Sequence of chain 1.A:
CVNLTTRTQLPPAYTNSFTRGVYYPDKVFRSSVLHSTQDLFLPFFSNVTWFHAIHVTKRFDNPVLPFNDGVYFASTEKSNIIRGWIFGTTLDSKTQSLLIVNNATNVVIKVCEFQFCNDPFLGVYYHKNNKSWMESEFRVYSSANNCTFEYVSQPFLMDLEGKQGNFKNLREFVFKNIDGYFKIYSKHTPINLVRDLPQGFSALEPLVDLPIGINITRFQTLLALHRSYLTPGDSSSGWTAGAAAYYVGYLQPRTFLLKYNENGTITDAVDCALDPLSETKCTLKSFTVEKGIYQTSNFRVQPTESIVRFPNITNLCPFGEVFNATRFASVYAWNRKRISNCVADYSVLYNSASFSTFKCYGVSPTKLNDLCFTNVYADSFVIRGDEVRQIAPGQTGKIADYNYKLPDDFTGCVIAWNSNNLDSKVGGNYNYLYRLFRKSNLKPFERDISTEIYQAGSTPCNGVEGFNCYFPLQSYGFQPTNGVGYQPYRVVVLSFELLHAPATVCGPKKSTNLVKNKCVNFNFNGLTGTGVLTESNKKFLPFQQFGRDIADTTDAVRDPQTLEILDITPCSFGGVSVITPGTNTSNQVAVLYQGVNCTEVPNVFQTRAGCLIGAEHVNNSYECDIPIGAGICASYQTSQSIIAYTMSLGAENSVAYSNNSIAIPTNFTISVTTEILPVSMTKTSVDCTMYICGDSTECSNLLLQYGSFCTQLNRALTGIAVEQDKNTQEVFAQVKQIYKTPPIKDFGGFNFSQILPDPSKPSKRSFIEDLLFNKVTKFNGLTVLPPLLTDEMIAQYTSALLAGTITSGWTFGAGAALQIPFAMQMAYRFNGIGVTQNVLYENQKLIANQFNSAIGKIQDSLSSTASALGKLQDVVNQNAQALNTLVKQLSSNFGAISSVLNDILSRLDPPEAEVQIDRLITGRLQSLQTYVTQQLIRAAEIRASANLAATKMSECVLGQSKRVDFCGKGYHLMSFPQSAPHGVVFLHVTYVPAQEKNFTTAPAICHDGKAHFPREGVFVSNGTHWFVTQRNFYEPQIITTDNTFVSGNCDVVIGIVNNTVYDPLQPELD

Binding-site contacts:
Ligand atom C5 contacts residue ASN602 of chain 1.A at 3.6 Å.
Ligand atom C1 contacts residue ASN602 of chain 1.A at 1.4 Å.
Ligand atom N2 contacts residue ASN602 of chain 1.A at 3.0 Å (h-bond).
Ligand atom C3 contacts residue ASN602 of chain 1.A at 3.8 Å.
Ligand atom C5 contacts residue THR604 of chain 1.A at 4.2 Å.
Ligand atom O5 contacts residue THR604 of chain 1.A at 4.2 Å.
Ligand atom C1 contacts residue THR604 of chain 1.A at 4.3 Å.
Ligand atom C8 contacts residue ASN602 of chain 1.A at 4.2 Å.
Ligand atom O5 contacts residue ASN602 of chain 1.A at 2.3 Å (h-bond).
Ligand atom C4 contacts residue ASN602 of chain 1.A at 4.2 Å.
Ligand atom C7 contacts residue ASN602 of chain 1.A at 3.0 Å.
Ligand atom O7 contacts residue ASN602 of chain 1.A at 2.7 Å (h-bond).
Ligand atom C2 contacts residue ASN602 of chain 1.A at 2.5 Å.

A protein and the small-molecule ligand that binds it are described below.
Small molecule (SMILES): CC(=O)N[C@@H]1[C@@H](O)[C@H](O)[C@@H](CO)O[C@H]1O